A protein and the small-molecule ligand that binds it are described below.
Small molecule (SMILES): CC(=O)N[C@@H]1[C@@H](O)[C@H](O)[C@@H](CO)O[C@H]1O

Sequence of chain 1.B:
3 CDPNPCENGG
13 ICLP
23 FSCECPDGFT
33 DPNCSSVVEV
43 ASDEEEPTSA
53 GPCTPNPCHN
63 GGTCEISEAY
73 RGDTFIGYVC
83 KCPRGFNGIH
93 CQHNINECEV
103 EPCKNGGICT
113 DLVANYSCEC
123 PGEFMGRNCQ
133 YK

Binding-site contacts:
Ligand atom O5 contacts residue ARG129 of chain 1.B at 4.4 Å.
Ligand atom N2 contacts residue ASN117 of chain 1.B at 3.1 Å (h-bond).
Ligand atom C5 contacts residue ASN117 of chain 1.B at 3.7 Å.
Ligand atom C6 contacts residue ASN117 of chain 1.B at 4.4 Å.
Ligand atom C4 contacts residue ASN117 of chain 1.B at 4.3 Å.
Ligand atom O7 contacts residue ASN117 of chain 1.B at 3.7 Å.
Ligand atom O5 contacts residue ASN117 of chain 1.B at 2.4 Å (h-bond).
Ligand atom O6 contacts residue ALA116 of chain 1.B at 4.1 Å.
Ligand atom C7 contacts residue ASN117 of chain 1.B at 3.8 Å.
Ligand atom C2 contacts residue ASN117 of chain 1.B at 2.6 Å.
Ligand atom C1 contacts residue ASN117 of chain 1.B at 1.4 Å.
Ligand atom C3 contacts residue ASN117 of chain 1.B at 3.9 Å.
Ligand atom C2 contacts residue ARG129 of chain 1.B at 4.4 Å.
Ligand atom O7 contacts residue ARG129 of chain 1.B at 4.1 Å.
Ligand atom O7 contacts residue TYR118 of chain 1.B at 4.1 Å.